This small molecule binds to this protein.
Small molecule (SMILES): Nc1nc(N2CCCC2)c2c(C#Cc3ccccc3)c[nH]c2n1

Binding-site contacts:
Ligand atom CAC contacts residue NAP1 of chain 1.K at 3.6 Å.
Ligand atom NAA contacts residue NAP1 of chain 1.K at 2.9 Å (h-bond).
Ligand atom C2 contacts residue NAP1 of chain 1.K at 3.2 Å.
Ligand atom C6 contacts residue NAP1 of chain 1.K at 3.8 Å.
Ligand atom CAI contacts residue PHE117 of chain 1.D at 3.5 Å (hydrophobic).
Ligand atom CAI contacts residue TYR194 of chain 1.D at 3.8 Å (hydrophobic).
Ligand atom CAH contacts residue VAL226 of chain 1.D at 3.5 Å (hydrophobic).
Ligand atom CAI contacts residue NAP1 of chain 1.K at 3.2 Å.
Ligand atom N1 contacts residue PHE117 of chain 1.D at 3.6 Å.
Ligand atom CAL contacts residue NAP1 of chain 1.K at 3.3 Å.
Ligand atom C4 contacts residue PHE117 of chain 1.D at 3.4 Å (hydrophobic).
Ligand atom N3 contacts residue PHE117 of chain 1.D at 3.7 Å.
Ligand atom CAC contacts residue PHE117 of chain 1.D at 3.6 Å (hydrophobic).
Ligand atom C5 contacts residue PHE117 of chain 1.D at 3.6 Å (hydrophobic).
Ligand atom CAK contacts residue PRO230 of chain 1.D at 3.8 Å (hydrophobic).
Ligand atom NAW contacts residue NAP1 of chain 1.K at 3.8 Å.
Ligand atom CAS contacts residue PHE117 of chain 1.D at 3.5 Å (hydrophobic).
Ligand atom N3 contacts residue TYR194 of chain 1.D at 3.7 Å.
Ligand atom C4 contacts residue NAP1 of chain 1.K at 3.6 Å.
Ligand atom C6 contacts residue PHE117 of chain 1.D at 3.5 Å (hydrophobic).
Ligand atom CAS contacts residue NAP1 of chain 1.K at 3.6 Å.
Ligand atom NAP contacts residue NAP1 of chain 1.K at 3.4 Å.
Ligand atom C5 contacts residue NAP1 of chain 1.K at 3.7 Å.
Ligand atom CAF contacts residue VAL226 of chain 1.D at 3.5 Å (hydrophobic).
Ligand atom CAE contacts residue MET233 of chain 1.D at 3.7 Å (hydrophobic).
Ligand atom CAE contacts residue LEU229 of chain 1.D at 3.6 Å (hydrophobic).
Ligand atom NAP contacts residue ASP181 of chain 1.D at 3.8 Å.
Ligand atom NAP contacts residue TYR194 of chain 1.D at 2.7 Å (h-bond).
Ligand atom C2 contacts residue PHE117 of chain 1.D at 3.4 Å (hydrophobic).
Ligand atom N1 contacts residue NAP1 of chain 1.K at 2.8 Å (h-bond).
Ligand atom CAD contacts residue TRP241 of chain 1.D at 3.5 Å (hydrophobic).
Ligand atom N3 contacts residue SER115 of chain 1.D at 3.8 Å.
Ligand atom NAA contacts residue SER115 of chain 1.D at 2.8 Å (h-bond).
Ligand atom N3 contacts residue NAP1 of chain 1.K at 2.8 Å (h-bond).
Ligand atom NAW contacts residue PHE117 of chain 1.D at 3.7 Å.
Ligand atom C2 contacts residue SER115 of chain 1.D at 3.7 Å.
Ligand atom C4 contacts residue TYR194 of chain 1.D at 3.5 Å (hydrophobic).
Ligand atom NAP contacts residue PHE117 of chain 1.D at 3.6 Å.
Ligand atom CAF contacts residue TRP241 of chain 1.D at 3.4 Å (hydrophobic).
Ligand atom NAA contacts residue PHE117 of chain 1.D at 3.6 Å.

Sequence of chain 1.D:
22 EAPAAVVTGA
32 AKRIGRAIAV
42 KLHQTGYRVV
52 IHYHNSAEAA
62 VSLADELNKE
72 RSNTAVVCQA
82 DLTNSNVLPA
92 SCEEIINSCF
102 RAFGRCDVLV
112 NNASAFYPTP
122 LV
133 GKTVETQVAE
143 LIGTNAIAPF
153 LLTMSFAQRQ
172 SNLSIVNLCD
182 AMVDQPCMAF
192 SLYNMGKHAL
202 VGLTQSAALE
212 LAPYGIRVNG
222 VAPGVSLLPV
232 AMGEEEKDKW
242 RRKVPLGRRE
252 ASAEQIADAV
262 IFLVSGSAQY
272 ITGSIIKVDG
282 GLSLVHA